The small molecule below binds the protein below.
Small molecule (SMILES): Nc1ccc2nc(N)nc(O)c2c1

Sequence of chain 1.A:
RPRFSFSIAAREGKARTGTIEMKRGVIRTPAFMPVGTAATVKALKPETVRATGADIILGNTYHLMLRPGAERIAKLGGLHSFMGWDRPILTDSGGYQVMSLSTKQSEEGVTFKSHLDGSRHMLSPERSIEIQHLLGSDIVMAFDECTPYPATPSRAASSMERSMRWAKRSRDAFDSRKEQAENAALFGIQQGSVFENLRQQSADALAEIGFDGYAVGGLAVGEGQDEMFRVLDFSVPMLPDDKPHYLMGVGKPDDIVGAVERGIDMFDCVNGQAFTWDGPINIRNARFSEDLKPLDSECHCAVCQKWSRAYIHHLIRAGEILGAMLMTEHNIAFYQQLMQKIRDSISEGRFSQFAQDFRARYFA

Binding-site contacts:
Ligand atom C7 contacts residue ASP156 of chain 1.A at 3.9 Å.
Ligand atom O1 contacts residue CYS158 of chain 1.A at 3.5 Å (h-bond).
Ligand atom C3 contacts residue MET260 of chain 1.A at 3.9 Å (hydrophobic).
Ligand atom N3 contacts residue ASP102 of chain 1.A at 3.0 Å (salt-bridge).
Ligand atom O1 contacts residue GLY229 of chain 1.A at 3.3 Å.
Ligand atom N1 contacts residue MET260 of chain 1.A at 3.9 Å.
Ligand atom N2 contacts residue SER103 of chain 1.A at 3.6 Å.
Ligand atom N1 contacts residue GLN203 of chain 1.A at 4.0 Å.
Ligand atom C5 contacts residue GLY230 of chain 1.A at 3.7 Å.
Ligand atom C8 contacts residue ASP102 of chain 1.A at 3.7 Å.
Ligand atom C6 contacts residue MET260 of chain 1.A at 3.5 Å (hydrophobic).
Ligand atom C8 contacts residue TYR106 of chain 1.A at 3.9 Å (hydrophobic).
Ligand atom C6 contacts residue LEU231 of chain 1.A at 3.8 Å (hydrophobic).
Ligand atom C3 contacts residue ASP102 of chain 1.A at 4.0 Å.
Ligand atom C2 contacts residue MET260 of chain 1.A at 3.8 Å (hydrophobic).
Ligand atom C7 contacts residue CYS158 of chain 1.A at 4.0 Å (hydrophobic).
Ligand atom C4 contacts residue TYR106 of chain 1.A at 4.0 Å (hydrophobic).
Ligand atom N2 contacts residue ASP102 of chain 1.A at 3.0 Å (salt-bridge).
Ligand atom N4 contacts residue MET260 of chain 1.A at 3.1 Å (h-bond).
Ligand atom N2 contacts residue ILE201 of chain 1.A at 3.7 Å.
Ligand atom C1 contacts residue GLY261 of chain 1.A at 3.9 Å.
Ligand atom N4 contacts residue LEU231 of chain 1.A at 2.6 Å (h-bond).
Ligand atom C7 contacts residue GLN203 of chain 1.A at 3.9 Å.
Ligand atom C7 contacts residue GLY230 of chain 1.A at 3.7 Å.
Ligand atom C8 contacts residue MET260 of chain 1.A at 3.7 Å (hydrophobic).
Ligand atom C8 contacts residue ASP156 of chain 1.A at 3.8 Å.
Ligand atom C3 contacts residue TYR106 of chain 1.A at 3.8 Å (hydrophobic).
Ligand atom N1 contacts residue ASP156 of chain 1.A at 3.0 Å (salt-bridge).
Ligand atom O1 contacts residue ASP156 of chain 1.A at 3.9 Å.
Ligand atom C2 contacts residue ASP102 of chain 1.A at 4.0 Å.
Ligand atom N2 contacts residue ASP156 of chain 1.A at 3.0 Å (salt-bridge).
Ligand atom O1 contacts residue GLY230 of chain 1.A at 2.7 Å (h-bond).
Ligand atom C2 contacts residue TYR106 of chain 1.A at 3.9 Å (hydrophobic).
Ligand atom N2 contacts residue MET260 of chain 1.A at 3.9 Å.
Ligand atom N3 contacts residue MET260 of chain 1.A at 3.4 Å.
Ligand atom N4 contacts residue ALA232 of chain 1.A at 3.9 Å.
Ligand atom C1 contacts residue MET260 of chain 1.A at 3.7 Å (hydrophobic).
Ligand atom O1 contacts residue GLN203 of chain 1.A at 3.0 Å (h-bond).
Ligand atom N3 contacts residue TYR106 of chain 1.A at 3.6 Å.
Ligand atom C7 contacts residue GLY229 of chain 1.A at 3.9 Å.